This protein binds this small molecule.
Small molecule (SMILES): CC(=O)N[C@@H]1[C@@H](O)[C@H](O)[C@@H](CO)O[C@H]1O

Sequence of chain 1.B:
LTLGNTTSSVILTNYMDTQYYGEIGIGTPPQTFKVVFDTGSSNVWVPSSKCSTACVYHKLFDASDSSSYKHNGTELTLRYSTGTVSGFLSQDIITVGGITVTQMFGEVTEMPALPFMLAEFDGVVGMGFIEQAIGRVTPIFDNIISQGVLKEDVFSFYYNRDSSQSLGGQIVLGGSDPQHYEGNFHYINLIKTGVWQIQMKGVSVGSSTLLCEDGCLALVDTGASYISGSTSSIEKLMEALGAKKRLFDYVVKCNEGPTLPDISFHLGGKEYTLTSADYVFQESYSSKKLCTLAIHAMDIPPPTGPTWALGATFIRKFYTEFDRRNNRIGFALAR

Binding-site contacts:
Ligand atom N2 contacts residue ASN75 of chain 1.B at 2.9 Å (h-bond).
Ligand atom C4 contacts residue ASN75 of chain 1.B at 4.2 Å.
Ligand atom C5 contacts residue MET107 of chain 1.B at 4.2 Å (hydrophobic).
Ligand atom O6 contacts residue GLY138 of chain 1.B at 4.1 Å.
Ligand atom C7 contacts residue ASN75 of chain 1.B at 3.3 Å.
Ligand atom O7 contacts residue ASN75 of chain 1.B at 3.2 Å (h-bond).
Ligand atom O6 contacts residue MET107 of chain 1.B at 3.8 Å.
Ligand atom O5 contacts residue MET107 of chain 1.B at 3.4 Å.
Ligand atom C1 contacts residue ASN75 of chain 1.B at 1.4 Å.
Ligand atom C8 contacts residue ASN75 of chain 1.B at 3.6 Å.
Ligand atom C3 contacts residue ASN75 of chain 1.B at 3.8 Å.
Ligand atom C2 contacts residue ASN75 of chain 1.B at 2.5 Å.
Ligand atom N2 contacts residue THR77 of chain 1.B at 4.4 Å.
Ligand atom C5 contacts residue ASN75 of chain 1.B at 3.7 Å.
Ligand atom O6 contacts residue VAL140 of chain 1.B at 4.4 Å.
Ligand atom O5 contacts residue ASN75 of chain 1.B at 2.3 Å (h-bond).
Ligand atom O6 contacts residue LEU92 of chain 1.B at 4.4 Å.
Ligand atom C1 contacts residue MET107 of chain 1.B at 4.4 Å (hydrophobic).
Ligand atom C1 contacts residue THR77 of chain 1.B at 3.7 Å.
Ligand atom C6 contacts residue MET107 of chain 1.B at 3.7 Å (hydrophobic).